Sequence of chain 1.B:
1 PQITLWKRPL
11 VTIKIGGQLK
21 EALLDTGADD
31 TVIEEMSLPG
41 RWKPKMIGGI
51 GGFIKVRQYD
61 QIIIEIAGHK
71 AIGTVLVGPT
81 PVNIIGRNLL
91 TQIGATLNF

Binding-site contacts:
Ligand atom C27 contacts residue ASP30 of chain 1.B at 3.2 Å.
Ligand atom O3 contacts residue GLY27 of chain 1.B at 3.5 Å (h-bond).
Ligand atom C10 contacts residue ASP29 of chain 1.B at 3.6 Å.
Ligand atom C27 contacts residue VAL32 of chain 1.B at 3.4 Å (hydrophobic).
Ligand atom C16 contacts residue ASP25 of chain 1.A at 2.8 Å.
Ligand atom C17 contacts residue ASP25 of chain 1.A at 2.7 Å.
Ligand atom O6 contacts residue GLY49 of chain 1.B at 3.5 Å.
Ligand atom S2 contacts residue ILE50 of chain 1.A at 3.2 Å.
Ligand atom DN3 contacts residue ALA28 of chain 1.B at 3.4 Å.
Ligand atom O2 contacts residue ALA28 of chain 1.B at 3.6 Å (h-bond).
Ligand atom C11 contacts residue ASP29 of chain 1.B at 3.2 Å.
Ligand atom O1 contacts residue GLY48 of chain 1.B at 3.4 Å (h-bond).
Ligand atom O2 contacts residue ASP25 of chain 1.A at 2.4 Å.
Ligand atom C17 contacts residue ASP25 of chain 1.B at 3.5 Å.
Ligand atom C15 contacts residue ASP25 of chain 1.A at 2.9 Å.
Ligand atom C24 contacts residue GLY48 of chain 1.A at 3.5 Å.
Ligand atom C15 contacts residue ASP25 of chain 1.B at 3.2 Å.
Ligand atom DO2 contacts residue ASP25 of chain 1.A at 3.0 Å.
Ligand atom C30 contacts residue ILE50 of chain 1.B at 3.6 Å (hydrophobic).
Ligand atom DN5 contacts residue ASP29 of chain 1.A at 3.5 Å.
Ligand atom N2 contacts residue GLY48 of chain 1.B at 2.9 Å (h-bond).
Ligand atom DN2 contacts residue GLY48 of chain 1.B at 2.1 Å.
Ligand atom C12 contacts residue GLY48 of chain 1.B at 3.2 Å.
Ligand atom O2 contacts residue GLY27 of chain 1.B at 3.1 Å.
Ligand atom C7 contacts residue ARG8 of chain 1.A at 3.5 Å.
Ligand atom C2 contacts residue GLY48 of chain 1.B at 3.3 Å.
Ligand atom C26 contacts residue GLY48 of chain 1.B at 3.6 Å.
Ligand atom DO2 contacts residue ALA28 of chain 1.B at 3.3 Å.
Ligand atom O2 contacts residue ASP25 of chain 1.B at 2.7 Å (salt-bridge).
Ligand atom N3 contacts residue GLY27 of chain 1.B at 3.1 Å (h-bond).
Ligand atom O3 contacts residue ASP29 of chain 1.B at 2.0 Å.
Ligand atom DO2 contacts residue ASP25 of chain 1.B at 1.8 Å.
Ligand atom DO2 contacts residue GLY27 of chain 1.B at 3.0 Å.
Ligand atom C25 contacts residue ASP30 of chain 1.A at 3.6 Å.
Ligand atom C29 contacts residue ILE84 of chain 1.A at 3.6 Å (hydrophobic).
Ligand atom O4 contacts residue ASP25 of chain 1.A at 1.9 Å.
Ligand atom C29 contacts residue ILE50 of chain 1.B at 3.6 Å (hydrophobic).
Ligand atom O3 contacts residue ALA28 of chain 1.B at 3.5 Å.
Ligand atom C14 contacts residue ASP25 of chain 1.A at 3.4 Å.
Ligand atom DN3 contacts residue GLY27 of chain 1.B at 2.2 Å.

This protein binds this small molecule.
Small molecule (SMILES): CSC[C@H](NC(=O)COc1cccc2cnccc12)C(=O)N[C@@H](Cc1ccccc1)[C@H](O)C(=O)N1CSC[C@H]1C(=O)NC(C)(C)C

Sequence of chain 1.A:
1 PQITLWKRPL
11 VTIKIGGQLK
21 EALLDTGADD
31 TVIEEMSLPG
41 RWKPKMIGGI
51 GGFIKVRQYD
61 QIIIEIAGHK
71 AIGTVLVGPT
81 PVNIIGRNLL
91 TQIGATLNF